Sequence of chain 1.A:
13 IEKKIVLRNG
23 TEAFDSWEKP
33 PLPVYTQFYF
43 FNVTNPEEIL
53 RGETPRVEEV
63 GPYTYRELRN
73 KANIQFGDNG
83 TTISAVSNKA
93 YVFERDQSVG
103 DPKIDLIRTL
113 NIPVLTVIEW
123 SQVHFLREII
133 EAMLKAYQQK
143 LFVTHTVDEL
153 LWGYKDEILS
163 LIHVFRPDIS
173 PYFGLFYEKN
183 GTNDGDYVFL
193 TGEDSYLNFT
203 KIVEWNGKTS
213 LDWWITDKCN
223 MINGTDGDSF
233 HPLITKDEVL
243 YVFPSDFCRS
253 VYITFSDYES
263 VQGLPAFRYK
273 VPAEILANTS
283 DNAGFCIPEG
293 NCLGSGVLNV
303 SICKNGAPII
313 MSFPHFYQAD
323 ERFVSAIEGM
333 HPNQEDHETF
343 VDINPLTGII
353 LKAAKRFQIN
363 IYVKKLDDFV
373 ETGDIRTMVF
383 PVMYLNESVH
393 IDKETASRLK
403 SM

This protein binds this small molecule.
Small molecule (SMILES): CC(=O)N[C@H]1[C@H](O[C@H]2[C@H](O)[C@@H](NC(C)=O)CO[C@@H]2CO)O[C@H](CO)[C@@H](O[C@@H]2O[C@H](CO[C@H]3O[C@H](CO)[C@@H](O)[C@H](O)[C@@H]3O)[C@@H](O)[C@H](O[C@H]3O[C@H](CO)[C@@H](O)[C@H](O)[C@@H]3O)[C@@H]2O)[C@@H]1O

Binding-site contacts:
Ligand atom C8 contacts residue TYR386 of chain 1.A at 4.0 Å (hydrophobic).
Ligand atom C7 contacts residue GLN39 of chain 1.A at 3.2 Å.
Ligand atom O7 contacts residue TYR41 of chain 1.A at 3.6 Å.
Ligand atom C2 contacts residue ASN388 of chain 1.A at 2.4 Å.
Ligand atom C1 contacts residue ASN388 of chain 1.A at 1.5 Å.
Ligand atom N2 contacts residue GLN39 of chain 1.A at 3.8 Å.
Ligand atom O7 contacts residue ASN388 of chain 1.A at 4.1 Å.
Ligand atom C8 contacts residue GLU61 of chain 1.A at 3.2 Å.
Ligand atom C7 contacts residue SER390 of chain 1.A at 4.0 Å.
Ligand atom O7 contacts residue GLN39 of chain 1.A at 2.7 Å (h-bond).
Ligand atom C1 contacts residue ASP338 of chain 1.A at 4.1 Å.
Ligand atom C4 contacts residue TYR41 of chain 1.A at 4.1 Å (hydrophobic).
Ligand atom O6 contacts residue ASP338 of chain 1.A at 2.7 Å (salt-bridge).
Ligand atom O5 contacts residue ARG358 of chain 1.A at 3.3 Å (salt-bridge).
Ligand atom C8 contacts residue GLN39 of chain 1.A at 4.0 Å.
Ligand atom C8 contacts residue SER390 of chain 1.A at 3.4 Å.
Ligand atom C5 contacts residue TYR41 of chain 1.A at 3.6 Å (hydrophobic).
Ligand atom C1 contacts residue ARG358 of chain 1.A at 3.7 Å.
Ligand atom C6 contacts residue ASP338 of chain 1.A at 3.2 Å.
Ligand atom O5 contacts residue ASP338 of chain 1.A at 4.2 Å.
Ligand atom C1 contacts residue TYR41 of chain 1.A at 4.0 Å (hydrophobic).
Ligand atom C3 contacts residue TYR41 of chain 1.A at 4.1 Å (hydrophobic).
Ligand atom C5 contacts residue ASN388 of chain 1.A at 3.7 Å.
Ligand atom C7 contacts residue TYR41 of chain 1.A at 4.0 Å (hydrophobic).
Ligand atom C8 contacts residue TYR41 of chain 1.A at 3.6 Å (hydrophobic).
Ligand atom O5 contacts residue TYR41 of chain 1.A at 4.1 Å.
Ligand atom N2 contacts residue ASN388 of chain 1.A at 2.7 Å (h-bond).
Ligand atom C5 contacts residue ASP338 of chain 1.A at 3.8 Å.
Ligand atom O6 contacts residue TYR386 of chain 1.A at 3.3 Å (h-bond).
Ligand atom O6 contacts residue HIS339 of chain 1.A at 4.2 Å.
Ligand atom O4 contacts residue TYR41 of chain 1.A at 4.1 Å.
Ligand atom O4 contacts residue ASP338 of chain 1.A at 4.1 Å.
Ligand atom C2 contacts residue GLN39 of chain 1.A at 4.0 Å.
Ligand atom C7 contacts residue ASN388 of chain 1.A at 3.6 Å.
Ligand atom C1 contacts residue GLN39 of chain 1.A at 3.6 Å.
Ligand atom O6 contacts residue ARG358 of chain 1.A at 3.9 Å.
Ligand atom C3 contacts residue ASP338 of chain 1.A at 3.8 Å.
Ligand atom O5 contacts residue ASN388 of chain 1.A at 2.4 Å (h-bond).
Ligand atom C2 contacts residue ARG358 of chain 1.A at 3.8 Å.
Ligand atom C3 contacts residue ASN388 of chain 1.A at 3.7 Å.